A protein and the small-molecule ligand that binds it are described below.
Small molecule (SMILES): Cc1cn([C@H]2C[C@H](O[P](=O)(O)OC[C@H]3O[C@@H](n4cnc5c(N)ncnc54)C[C@@H]3O[P](=O)(O)OC[C@H]3O[C@@H](n4cnc5c(=O)nc(N)[nH]c54)C[C@@H]3O[P](=O)(O)OC[C@H]3O[C@@H](n4cc(C)c(=O)[nH]c4=O)C[C@@H]3O)[C@@H](CO[P](=O)(O)O[C@H]3C[C@H](n4cnc5c(=O)nc(N)[nH]c54)O[C@@H]3CO[P](=O)(O)O[C@H]3C[C@H](n4cnc5c(N)ncnc54)O[C@@H]3CO[P](=O)(O)O[C@H]3C[C@H](n4cnc5c(N)ncnc54)O[C@@H]3CO)O2)c(=O)[nH]c1=O

Sequence of chain 1.B:
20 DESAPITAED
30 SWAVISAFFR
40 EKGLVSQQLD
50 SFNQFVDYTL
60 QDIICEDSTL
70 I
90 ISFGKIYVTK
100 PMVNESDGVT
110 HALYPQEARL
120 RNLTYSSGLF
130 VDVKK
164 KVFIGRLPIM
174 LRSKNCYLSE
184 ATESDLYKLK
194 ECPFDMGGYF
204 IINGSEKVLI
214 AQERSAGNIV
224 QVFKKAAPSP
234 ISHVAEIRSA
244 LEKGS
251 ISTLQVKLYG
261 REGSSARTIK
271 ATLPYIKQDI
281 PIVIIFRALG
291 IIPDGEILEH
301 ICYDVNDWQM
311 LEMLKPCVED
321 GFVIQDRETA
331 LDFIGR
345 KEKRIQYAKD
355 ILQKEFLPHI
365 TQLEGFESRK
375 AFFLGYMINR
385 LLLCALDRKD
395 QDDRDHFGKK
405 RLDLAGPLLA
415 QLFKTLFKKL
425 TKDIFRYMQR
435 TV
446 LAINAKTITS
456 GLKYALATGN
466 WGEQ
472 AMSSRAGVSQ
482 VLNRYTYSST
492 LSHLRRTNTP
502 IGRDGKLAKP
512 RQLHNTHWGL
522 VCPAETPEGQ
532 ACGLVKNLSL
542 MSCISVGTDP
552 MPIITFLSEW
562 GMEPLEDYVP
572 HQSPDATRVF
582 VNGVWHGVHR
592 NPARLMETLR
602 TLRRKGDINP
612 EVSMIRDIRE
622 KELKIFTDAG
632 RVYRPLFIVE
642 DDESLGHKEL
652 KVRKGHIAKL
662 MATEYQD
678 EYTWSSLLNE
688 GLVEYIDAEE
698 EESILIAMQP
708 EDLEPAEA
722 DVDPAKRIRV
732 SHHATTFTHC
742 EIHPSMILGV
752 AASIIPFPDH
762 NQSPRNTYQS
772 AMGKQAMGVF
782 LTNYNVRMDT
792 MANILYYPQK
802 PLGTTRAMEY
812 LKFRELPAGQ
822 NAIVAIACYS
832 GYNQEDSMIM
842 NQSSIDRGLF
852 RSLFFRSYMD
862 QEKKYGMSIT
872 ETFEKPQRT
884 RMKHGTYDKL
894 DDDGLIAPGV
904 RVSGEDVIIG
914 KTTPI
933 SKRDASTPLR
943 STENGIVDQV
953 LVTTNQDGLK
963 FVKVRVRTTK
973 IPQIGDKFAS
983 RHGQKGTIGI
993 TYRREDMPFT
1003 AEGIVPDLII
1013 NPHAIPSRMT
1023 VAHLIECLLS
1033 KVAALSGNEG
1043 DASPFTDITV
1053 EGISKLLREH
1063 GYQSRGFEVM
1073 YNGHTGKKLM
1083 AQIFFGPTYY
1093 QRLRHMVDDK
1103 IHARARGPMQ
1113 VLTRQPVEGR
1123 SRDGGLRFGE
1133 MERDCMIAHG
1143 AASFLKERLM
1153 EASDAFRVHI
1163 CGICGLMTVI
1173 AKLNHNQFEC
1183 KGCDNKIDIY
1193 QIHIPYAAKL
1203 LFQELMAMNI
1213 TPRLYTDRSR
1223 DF

Sequence of chain 1.A:
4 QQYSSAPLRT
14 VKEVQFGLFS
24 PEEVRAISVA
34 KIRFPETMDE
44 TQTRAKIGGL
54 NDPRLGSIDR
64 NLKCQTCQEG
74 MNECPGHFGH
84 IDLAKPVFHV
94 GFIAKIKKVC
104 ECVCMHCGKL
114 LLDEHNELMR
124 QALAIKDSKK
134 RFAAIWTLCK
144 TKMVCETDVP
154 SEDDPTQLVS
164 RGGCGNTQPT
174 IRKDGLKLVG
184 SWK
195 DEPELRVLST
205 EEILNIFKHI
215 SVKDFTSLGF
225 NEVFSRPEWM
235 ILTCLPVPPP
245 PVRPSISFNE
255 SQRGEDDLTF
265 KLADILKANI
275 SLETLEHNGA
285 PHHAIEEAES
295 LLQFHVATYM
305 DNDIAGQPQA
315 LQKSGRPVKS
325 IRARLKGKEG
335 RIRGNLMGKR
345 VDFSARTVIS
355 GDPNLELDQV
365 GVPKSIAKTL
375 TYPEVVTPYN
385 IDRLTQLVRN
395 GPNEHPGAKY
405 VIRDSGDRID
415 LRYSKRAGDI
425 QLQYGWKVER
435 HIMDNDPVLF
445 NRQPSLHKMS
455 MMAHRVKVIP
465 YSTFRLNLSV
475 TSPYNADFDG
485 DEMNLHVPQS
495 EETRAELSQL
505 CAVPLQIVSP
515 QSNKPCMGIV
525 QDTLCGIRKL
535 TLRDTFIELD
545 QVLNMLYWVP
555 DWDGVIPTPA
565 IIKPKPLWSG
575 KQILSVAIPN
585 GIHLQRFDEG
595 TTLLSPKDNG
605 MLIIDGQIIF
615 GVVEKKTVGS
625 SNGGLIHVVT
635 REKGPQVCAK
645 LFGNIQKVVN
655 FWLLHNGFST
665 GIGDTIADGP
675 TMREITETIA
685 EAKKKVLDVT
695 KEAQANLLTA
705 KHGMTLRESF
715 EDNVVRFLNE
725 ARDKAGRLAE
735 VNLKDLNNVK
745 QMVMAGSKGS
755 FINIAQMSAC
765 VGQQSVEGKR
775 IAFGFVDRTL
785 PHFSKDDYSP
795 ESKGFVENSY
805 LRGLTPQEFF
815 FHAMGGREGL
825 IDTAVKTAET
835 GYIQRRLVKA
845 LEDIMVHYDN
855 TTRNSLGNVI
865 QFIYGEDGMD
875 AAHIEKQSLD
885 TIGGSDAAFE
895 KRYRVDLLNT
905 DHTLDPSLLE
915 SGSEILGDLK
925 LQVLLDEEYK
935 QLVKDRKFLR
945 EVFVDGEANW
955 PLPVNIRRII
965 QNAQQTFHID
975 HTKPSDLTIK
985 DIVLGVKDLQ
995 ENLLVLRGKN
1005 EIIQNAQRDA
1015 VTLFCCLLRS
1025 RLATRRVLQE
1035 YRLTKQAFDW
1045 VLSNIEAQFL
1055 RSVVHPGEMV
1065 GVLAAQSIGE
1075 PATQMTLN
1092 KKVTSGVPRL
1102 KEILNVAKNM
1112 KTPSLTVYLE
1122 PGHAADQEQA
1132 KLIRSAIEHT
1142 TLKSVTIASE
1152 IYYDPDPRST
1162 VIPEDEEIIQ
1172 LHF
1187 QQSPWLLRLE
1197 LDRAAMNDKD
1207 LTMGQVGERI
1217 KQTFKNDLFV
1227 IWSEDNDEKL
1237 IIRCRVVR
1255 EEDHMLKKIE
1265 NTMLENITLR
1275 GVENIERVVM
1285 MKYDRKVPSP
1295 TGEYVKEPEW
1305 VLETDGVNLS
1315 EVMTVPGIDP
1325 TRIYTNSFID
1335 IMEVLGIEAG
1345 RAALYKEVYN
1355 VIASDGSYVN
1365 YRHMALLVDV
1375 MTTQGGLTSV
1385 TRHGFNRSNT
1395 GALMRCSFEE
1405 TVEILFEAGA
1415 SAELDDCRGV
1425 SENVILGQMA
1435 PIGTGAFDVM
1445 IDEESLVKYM

Binding-site contacts:
Ligand atom P contacts residue LYS1109 of chain 1.A at 4.5 Å.
Ligand atom N3 contacts residue LYS507 of chain 1.B at 4.5 Å.
Ligand atom OP1 contacts residue VAL1107 of chain 1.A at 4.1 Å.
Ligand atom OP1 contacts residue HIS1387 of chain 1.A at 3.9 Å.
Ligand atom OP2 contacts residue LYS101 of chain 1.A at 4.3 Å.
Ligand atom C3' contacts residue LYS507 of chain 1.B at 4.0 Å.
Ligand atom O4' contacts residue HIS1387 of chain 1.A at 4.4 Å.
Ligand atom C5' contacts residue ARG1391 of chain 1.A at 4.5 Å.
Ligand atom O3' contacts residue HIS1387 of chain 1.A at 3.9 Å.
Ligand atom P contacts residue TRP139 of chain 1.A at 4.1 Å.
Ligand atom OP1 contacts residue ARG1391 of chain 1.A at 4.3 Å.
Ligand atom C1' contacts residue LYS507 of chain 1.B at 3.3 Å.
Ligand atom OP1 contacts residue LYS1109 of chain 1.A at 3.3 Å (salt-bridge).
Ligand atom C4' contacts residue HIS1387 of chain 1.A at 4.1 Å.
Ligand atom C3' contacts residue ARG1391 of chain 1.A at 4.2 Å.
Ligand atom O5' contacts residue LYS507 of chain 1.B at 4.3 Å.
Ligand atom O3' contacts residue ARG1391 of chain 1.A at 3.7 Å.
Ligand atom C2' contacts residue LYS507 of chain 1.B at 4.3 Å.
Ligand atom P contacts residue LYS1109 of chain 1.A at 4.4 Å.
Ligand atom OP2 contacts residue LYS1109 of chain 1.A at 3.2 Å (salt-bridge).
Ligand atom C4' contacts residue ARG1391 of chain 1.A at 4.0 Å.
Ligand atom O5' contacts residue TRP139 of chain 1.A at 4.4 Å.
Ligand atom OP1 contacts residue ALA1108 of chain 1.A at 3.8 Å.
Ligand atom N9 contacts residue LYS507 of chain 1.B at 4.3 Å.
Ligand atom O4' contacts residue LYS507 of chain 1.B at 2.8 Å (salt-bridge).
Ligand atom P contacts residue LYS101 of chain 1.A at 3.9 Å.
Ligand atom C5' contacts residue LYS507 of chain 1.B at 3.3 Å.
Ligand atom OP1 contacts residue TRP139 of chain 1.A at 3.8 Å.
Ligand atom C4' contacts residue LYS507 of chain 1.B at 3.3 Å.
Ligand atom OP2 contacts residue TRP139 of chain 1.A at 3.5 Å.
Ligand atom C4' contacts residue HIS1387 of chain 1.A at 4.2 Å.
Ligand atom O3' contacts residue LYS507 of chain 1.B at 3.6 Å.
Ligand atom OP1 contacts residue LYS101 of chain 1.A at 2.8 Å (salt-bridge).
Ligand atom C5' contacts residue HIS1387 of chain 1.A at 3.6 Å.